Sequence of chain 1.J:
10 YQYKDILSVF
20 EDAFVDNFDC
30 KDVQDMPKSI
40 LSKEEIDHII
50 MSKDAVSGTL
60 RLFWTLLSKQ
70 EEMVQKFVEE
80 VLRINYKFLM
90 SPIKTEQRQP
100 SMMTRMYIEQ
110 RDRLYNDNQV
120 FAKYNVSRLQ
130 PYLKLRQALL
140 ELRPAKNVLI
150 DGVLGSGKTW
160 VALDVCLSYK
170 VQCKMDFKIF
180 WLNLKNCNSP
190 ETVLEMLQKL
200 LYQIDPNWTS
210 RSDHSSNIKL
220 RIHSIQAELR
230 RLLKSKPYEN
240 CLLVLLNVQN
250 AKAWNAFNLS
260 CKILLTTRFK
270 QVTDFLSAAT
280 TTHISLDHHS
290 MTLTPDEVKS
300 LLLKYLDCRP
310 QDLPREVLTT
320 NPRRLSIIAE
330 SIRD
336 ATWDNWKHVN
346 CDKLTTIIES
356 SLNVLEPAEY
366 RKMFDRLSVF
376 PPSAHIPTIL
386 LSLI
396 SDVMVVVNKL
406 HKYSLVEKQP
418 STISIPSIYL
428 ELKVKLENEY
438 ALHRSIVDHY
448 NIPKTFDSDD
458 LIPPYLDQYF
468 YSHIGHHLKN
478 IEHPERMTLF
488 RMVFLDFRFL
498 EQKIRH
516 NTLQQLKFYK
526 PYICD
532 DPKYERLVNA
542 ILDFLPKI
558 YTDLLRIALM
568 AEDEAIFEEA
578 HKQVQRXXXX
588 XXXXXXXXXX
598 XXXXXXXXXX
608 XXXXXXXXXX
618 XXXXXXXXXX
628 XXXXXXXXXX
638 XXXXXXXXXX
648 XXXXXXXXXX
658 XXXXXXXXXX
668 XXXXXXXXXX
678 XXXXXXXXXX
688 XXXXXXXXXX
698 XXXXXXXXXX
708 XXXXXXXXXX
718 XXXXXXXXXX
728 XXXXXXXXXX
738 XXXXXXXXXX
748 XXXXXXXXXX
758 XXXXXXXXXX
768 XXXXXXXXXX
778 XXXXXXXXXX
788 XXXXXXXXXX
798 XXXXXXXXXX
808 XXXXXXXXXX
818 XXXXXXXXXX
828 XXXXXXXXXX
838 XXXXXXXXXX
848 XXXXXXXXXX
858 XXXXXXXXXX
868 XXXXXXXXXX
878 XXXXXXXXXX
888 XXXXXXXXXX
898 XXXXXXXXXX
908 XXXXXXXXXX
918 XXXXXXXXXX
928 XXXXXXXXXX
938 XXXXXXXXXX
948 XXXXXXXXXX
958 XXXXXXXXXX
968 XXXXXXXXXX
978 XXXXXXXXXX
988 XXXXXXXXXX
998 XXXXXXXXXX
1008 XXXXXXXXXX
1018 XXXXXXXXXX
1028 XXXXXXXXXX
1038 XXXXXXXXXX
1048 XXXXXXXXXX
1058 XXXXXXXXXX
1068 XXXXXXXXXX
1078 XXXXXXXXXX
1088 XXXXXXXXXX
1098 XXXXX

Binding-site contacts:
Ligand atom N3 contacts residue PRO321 of chain 1.J at 3.2 Å.
Ligand atom O1G contacts residue ASN246 of chain 1.J at 3.3 Å (h-bond).
Ligand atom C5' contacts residue TRP159 of chain 1.J at 3.1 Å (hydrophobic).
Ligand atom PB contacts residue LYS157 of chain 1.J at 3.3 Å.
Ligand atom N7 contacts residue TYR304 of chain 1.J at 2.8 Å (h-bond).
Ligand atom O2A contacts residue GLY154 of chain 1.J at 3.5 Å.
Ligand atom PG contacts residue ARG267 of chain 1.J at 3.7 Å.
Ligand atom PA contacts residue GLY156 of chain 1.J at 3.4 Å.
Ligand atom N7 contacts residue SER325 of chain 1.J at 3.6 Å (h-bond).
Ligand atom O4' contacts residue PRO321 of chain 1.J at 3.6 Å.
Ligand atom N6 contacts residue TYR123 of chain 1.J at 3.5 Å (h-bond).
Ligand atom N7 contacts residue TYR123 of chain 1.J at 3.6 Å.
Ligand atom O5' contacts residue GLY156 of chain 1.J at 2.8 Å.
Ligand atom N6 contacts residue ASN124 of chain 1.J at 2.8 Å (h-bond).
Ligand atom O3G contacts residue ARG267 of chain 1.J at 2.7 Å.
Ligand atom C2' contacts residue SER325 of chain 1.J at 2.9 Å.
Ligand atom C1' contacts residue PRO321 of chain 1.J at 3.5 Å (hydrophobic).
Ligand atom N9 contacts residue SER325 of chain 1.J at 3.0 Å (h-bond).
Ligand atom O3B contacts residue GLY154 of chain 1.J at 3.0 Å (h-bond).
Ligand atom N7 contacts residue TRP159 of chain 1.J at 3.5 Å.
Ligand atom C4 contacts residue PRO321 of chain 1.J at 3.6 Å (hydrophobic).
Ligand atom O1G contacts residue ARG267 of chain 1.J at 3.4 Å (salt-bridge).
Ligand atom N7 contacts residue LEU300 of chain 1.J at 3.6 Å.
Ligand atom O3A contacts residue LYS157 of chain 1.J at 3.3 Å (salt-bridge).
Ligand atom O5' contacts residue THR158 of chain 1.J at 3.5 Å (h-bond).
Ligand atom C6 contacts residue ASN124 of chain 1.J at 3.6 Å.
Ligand atom O1B contacts residue LYS157 of chain 1.J at 2.1 Å.
Ligand atom O3B contacts residue LYS157 of chain 1.J at 3.5 Å (salt-bridge).
Ligand atom O3' contacts residue ARG322 of chain 1.J at 2.9 Å (salt-bridge).
Ligand atom O1B contacts residue GLY156 of chain 1.J at 3.4 Å (h-bond).
Ligand atom N6 contacts residue VAL125 of chain 1.J at 2.3 Å (h-bond).
Ligand atom C5 contacts residue TRP159 of chain 1.J at 3.6 Å (hydrophobic).
Ligand atom C8 contacts residue SER325 of chain 1.J at 2.5 Å.
Ligand atom O1A contacts residue THR158 of chain 1.J at 3.1 Å (h-bond).
Ligand atom O2A contacts residue ARG322 of chain 1.J at 3.4 Å (salt-bridge).
Ligand atom O3A contacts residue GLY156 of chain 1.J at 2.6 Å (h-bond).
Ligand atom C8 contacts residue TYR304 of chain 1.J at 2.6 Å (hydrophobic).
Ligand atom C1' contacts residue SER325 of chain 1.J at 3.0 Å.
Ligand atom O5' contacts residue TRP159 of chain 1.J at 3.4 Å.
Ligand atom O2B contacts residue THR158 of chain 1.J at 3.4 Å (h-bond).

This protein binds this small molecule.
Small molecule (SMILES): Nc1ncnc2c1ncn2[C@H]1C[C@H](O)[C@@H](CO[P](=O)(O)O[P](=O)(O)OP(=O)(O)O)O1